Binding-site contacts:
Ligand atom CAS contacts residue VAL76 of chain 1.A at 3.6 Å (hydrophobic).
Ligand atom NBU contacts residue ASP101 of chain 1.A at 3.6 Å (salt-bridge).
Ligand atom NBE contacts residue ASP157 of chain 1.A at 3.2 Å (salt-bridge).
Ligand atom NBV contacts residue ASP157 of chain 1.A at 3.7 Å.
Ligand atom CAX contacts residue ASP101 of chain 1.A at 3.2 Å.
Ligand atom CBJ contacts residue GLU63 of chain 1.A at 3.6 Å.
Ligand atom NBF contacts residue MET67 of chain 1.A at 3.7 Å.
Ligand atom CAR contacts residue GLU63 of chain 1.A at 3.3 Å.
Ligand atom NBE contacts residue GLU63 of chain 1.A at 3.0 Å (salt-bridge).
Ligand atom CAZ contacts residue ASP101 of chain 1.A at 3.3 Å.
Ligand atom NBF contacts residue GLU63 of chain 1.A at 3.1 Å (salt-bridge).
Ligand atom CAR contacts residue ASP157 of chain 1.A at 3.6 Å.
Ligand atom CBM contacts residue LEU26 of chain 1.A at 3.7 Å (hydrophobic).
Ligand atom N3 contacts residue MET94 of chain 1.A at 3.1 Å (h-bond).
Ligand atom CAQ contacts residue TYR93 of chain 1.A at 3.3 Å (hydrophobic).
Ligand atom CBI contacts residue GLU63 of chain 1.A at 3.5 Å.
Ligand atom OAF contacts residue PHE158 of chain 1.A at 3.5 Å.
Ligand atom CAH contacts residue GLU63 of chain 1.A at 3.5 Å.
Ligand atom CAN contacts residue PHE158 of chain 1.A at 3.7 Å (hydrophobic).
Ligand atom CBI contacts residue ASP157 of chain 1.A at 2.9 Å.
Ligand atom CAQ contacts residue MET94 of chain 1.A at 3.1 Å (hydrophobic).
Ligand atom CBK contacts residue ASP157 of chain 1.A at 3.7 Å.
Ligand atom NBD contacts residue LEU26 of chain 1.A at 3.7 Å.
Ligand atom CAL contacts residue ASP157 of chain 1.A at 3.5 Å.
Ligand atom C2 contacts residue ALA46 of chain 1.A at 3.5 Å (hydrophobic).
Ligand atom NBT contacts residue ASP101 of chain 1.A at 3.3 Å (salt-bridge).
Ligand atom N1 contacts residue LEU146 of chain 1.A at 3.6 Å.
Ligand atom N1 contacts residue ALA46 of chain 1.A at 3.6 Å.
Ligand atom NBF contacts residue ASP157 of chain 1.A at 3.2 Å (salt-bridge).
Ligand atom OAG contacts residue ASP157 of chain 1.A at 2.7 Å (salt-bridge).
Ligand atom C2 contacts residue LEU146 of chain 1.A at 3.8 Å (hydrophobic).
Ligand atom CAU contacts residue LEU26 of chain 1.A at 3.3 Å (hydrophobic).
Ligand atom NAE contacts residue GLU63 of chain 1.A at 3.7 Å.
Ligand atom OAG contacts residue VAL76 of chain 1.A at 3.3 Å.
Ligand atom CAO contacts residue LEU26 of chain 1.A at 3.8 Å (hydrophobic).
Ligand atom C2 contacts residue MET94 of chain 1.A at 3.6 Å (hydrophobic).
Ligand atom C2 contacts residue GLU92 of chain 1.A at 3.2 Å.
Ligand atom N3 contacts residue TYR93 of chain 1.A at 3.6 Å.
Ligand atom OAG contacts residue ALA156 of chain 1.A at 3.4 Å.
Ligand atom CAD contacts residue TYR135 of chain 1.A at 3.7 Å (hydrophobic).

A small-molecule ligand and the protein it binds are described below.
Small molecule (SMILES): CN1CCN(CCC(=O)Nc2ccc3ncnc(Nc4ccc(NC(=O)Nc5cc(C(C)(C)C)nn5-c5cccc(N)c5)cc4)c3c2)CC1

Sequence of chain 1.A:
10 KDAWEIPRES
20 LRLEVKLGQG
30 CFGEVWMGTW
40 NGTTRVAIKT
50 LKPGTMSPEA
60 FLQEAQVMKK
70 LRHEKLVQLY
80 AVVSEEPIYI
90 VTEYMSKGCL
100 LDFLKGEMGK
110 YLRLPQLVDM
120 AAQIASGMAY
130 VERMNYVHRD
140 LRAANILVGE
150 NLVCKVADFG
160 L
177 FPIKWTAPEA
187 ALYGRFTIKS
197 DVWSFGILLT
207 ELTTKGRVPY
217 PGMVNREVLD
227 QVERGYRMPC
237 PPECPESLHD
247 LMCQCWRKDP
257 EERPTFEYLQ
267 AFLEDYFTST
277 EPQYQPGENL